Sequence of chain 1.F:
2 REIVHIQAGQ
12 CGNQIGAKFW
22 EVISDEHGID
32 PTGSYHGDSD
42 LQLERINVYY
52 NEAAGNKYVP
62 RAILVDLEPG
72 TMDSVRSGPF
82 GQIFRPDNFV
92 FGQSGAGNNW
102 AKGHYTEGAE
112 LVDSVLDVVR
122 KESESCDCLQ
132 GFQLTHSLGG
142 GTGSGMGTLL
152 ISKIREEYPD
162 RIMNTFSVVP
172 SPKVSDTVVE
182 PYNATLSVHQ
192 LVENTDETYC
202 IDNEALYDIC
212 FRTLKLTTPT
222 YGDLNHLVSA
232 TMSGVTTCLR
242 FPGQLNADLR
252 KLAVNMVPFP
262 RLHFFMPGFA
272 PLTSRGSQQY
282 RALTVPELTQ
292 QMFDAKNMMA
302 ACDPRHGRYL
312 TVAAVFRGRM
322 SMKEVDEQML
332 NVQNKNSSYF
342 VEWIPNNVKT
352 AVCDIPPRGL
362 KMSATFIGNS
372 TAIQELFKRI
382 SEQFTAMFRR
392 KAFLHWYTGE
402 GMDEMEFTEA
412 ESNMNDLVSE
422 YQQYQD

This small molecule binds to this protein.
Small molecule (SMILES): CC(=O)O[C@H]1C(=O)[C@@]2(C)[C@H]([C@H](OC(=O)c3ccccc3)[C@]3(O)C[C@H](OC(=O)[C@H](O)[C@@H](NC(=O)c4ccccc4)c4ccccc4)C(C)=C1C3(C)C)[C@]1(OC(C)=O)CO[C@@H]1C[C@@H]2O

Binding-site contacts:
Ligand atom O07 contacts residue LEU361 of chain 1.F at 3.7 Å.
Ligand atom O13 contacts residue ARG359 of chain 1.F at 3.1 Å (salt-bridge).
Ligand atom C41 contacts residue VAL23 of chain 1.F at 3.7 Å (hydrophobic).
Ligand atom C30 contacts residue HIS227 of chain 1.F at 3.5 Å.
Ligand atom C17 contacts residue LEU361 of chain 1.F at 3.8 Å (hydrophobic).
Ligand atom C42 contacts residue ARG359 of chain 1.F at 3.7 Å.
Ligand atom C28 contacts residue ARG359 of chain 1.F at 3.4 Å.
Ligand atom C14 contacts residue THR274 of chain 1.F at 3.5 Å.
Ligand atom C36 contacts residue HIS227 of chain 1.F at 3.3 Å.
Ligand atom C16 contacts residue PRO272 of chain 1.F at 3.8 Å (hydrophobic).
Ligand atom O06 contacts residue PRO272 of chain 1.F at 3.3 Å (h-bond).
Ligand atom C42 contacts residue VAL23 of chain 1.F at 3.7 Å (hydrophobic).
Ligand atom C09 contacts residue HIS227 of chain 1.F at 3.7 Å.
Ligand atom C32 contacts residue ASP26 of chain 1.F at 3.6 Å.
Ligand atom C41 contacts residue SER234 of chain 1.F at 3.2 Å.
Ligand atom C07 contacts residue LEU228 of chain 1.F at 3.6 Å (hydrophobic).
Ligand atom C07 contacts residue ASP224 of chain 1.F at 3.3 Å.
Ligand atom C19 contacts residue THR274 of chain 1.F at 3.9 Å.
Ligand atom C44 contacts residue LEU361 of chain 1.F at 3.9 Å (hydrophobic).
Ligand atom C08 contacts residue ASP224 of chain 1.F at 3.7 Å.
Ligand atom O12 contacts residue ARG359 of chain 1.F at 3.5 Å (salt-bridge).
Ligand atom C08 contacts residue HIS227 of chain 1.F at 3.3 Å.
Ligand atom C32 contacts residue VAL23 of chain 1.F at 3.7 Å (hydrophobic).
Ligand atom C13 contacts residue PHE270 of chain 1.F at 3.7 Å (hydrophobic).
Ligand atom O14 contacts residue HIS227 of chain 1.F at 2.6 Å (h-bond).
Ligand atom C33 contacts residue ASP26 of chain 1.F at 3.4 Å.
Ligand atom C39 contacts residue ALA231 of chain 1.F at 3.5 Å (hydrophobic).
Ligand atom C27 contacts residue ARG359 of chain 1.F at 3.6 Å.
Ligand atom C16 contacts residue THR274 of chain 1.F at 3.1 Å.
Ligand atom C31 contacts residue HIS227 of chain 1.F at 3.7 Å.
Ligand atom C06 contacts residue LEU228 of chain 1.F at 3.9 Å (hydrophobic).
Ligand atom C40 contacts residue SER234 of chain 1.F at 2.9 Å.
Ligand atom C15 contacts residue THR274 of chain 1.F at 3.7 Å.
Ligand atom C39 contacts residue SER234 of chain 1.F at 3.8 Å.
Ligand atom O06 contacts residue THR274 of chain 1.F at 2.9 Å (h-bond).
Ligand atom O08 contacts residue GLN279 of chain 1.F at 3.4 Å (h-bond).
Ligand atom C40 contacts residue ALA231 of chain 1.F at 3.6 Å (hydrophobic).
Ligand atom O05 contacts residue LEU361 of chain 1.F at 3.5 Å.
Ligand atom C15 contacts residue PRO272 of chain 1.F at 3.2 Å (hydrophobic).
Ligand atom C07 contacts residue HIS227 of chain 1.F at 3.6 Å.